This protein binds this small molecule.
Small molecule (SMILES): CC(=O)N[C@H]1[C@H](O[C@H]2[C@H](O)[C@@H](NC(C)=O)CO[C@@H]2CO)O[C@H](CO)[C@@H](O)[C@@H]1O

Sequence of chain 1.E:
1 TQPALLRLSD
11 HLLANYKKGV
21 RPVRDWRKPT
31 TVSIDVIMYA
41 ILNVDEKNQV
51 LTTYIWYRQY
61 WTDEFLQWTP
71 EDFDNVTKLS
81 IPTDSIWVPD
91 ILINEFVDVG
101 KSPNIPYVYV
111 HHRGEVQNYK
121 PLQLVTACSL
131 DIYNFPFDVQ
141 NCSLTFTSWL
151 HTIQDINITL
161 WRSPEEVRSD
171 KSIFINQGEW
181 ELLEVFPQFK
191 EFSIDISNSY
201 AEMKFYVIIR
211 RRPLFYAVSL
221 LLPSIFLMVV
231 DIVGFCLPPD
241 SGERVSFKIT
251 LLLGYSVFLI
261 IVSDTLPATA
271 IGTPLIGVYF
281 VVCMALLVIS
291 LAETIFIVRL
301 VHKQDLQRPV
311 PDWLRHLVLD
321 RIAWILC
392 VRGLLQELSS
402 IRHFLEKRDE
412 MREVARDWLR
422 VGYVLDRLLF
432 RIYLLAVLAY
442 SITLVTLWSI

Binding-site contacts:
Ligand atom O5 contacts residue TYR206 of chain 1.E at 4.1 Å.
Ligand atom C2 contacts residue ASN141 of chain 1.E at 2.5 Å.
Ligand atom C6 contacts residue TYR206 of chain 1.E at 4.0 Å (hydrophobic).
Ligand atom C1 contacts residue ASN141 of chain 1.E at 1.4 Å.
Ligand atom C4 contacts residue ASN141 of chain 1.E at 4.2 Å.
Ligand atom C1 contacts residue TYR206 of chain 1.E at 4.1 Å (hydrophobic).
Ligand atom C7 contacts residue ASN141 of chain 1.E at 3.9 Å.
Ligand atom O7 contacts residue GLN188 of chain 1.E at 3.5 Å (h-bond).
Ligand atom O7 contacts residue ASN141 of chain 1.E at 4.4 Å.
Ligand atom N2 contacts residue LYS190 of chain 1.E at 4.5 Å.
Ligand atom C8 contacts residue ILE208 of chain 1.E at 3.7 Å (hydrophobic).
Ligand atom O6 contacts residue TYR206 of chain 1.E at 3.4 Å (h-bond).
Ligand atom O7 contacts residue LYS190 of chain 1.E at 2.2 Å (salt-bridge).
Ligand atom C5 contacts residue TYR206 of chain 1.E at 3.9 Å (hydrophobic).
Ligand atom O4 contacts residue TYR206 of chain 1.E at 4.4 Å.
Ligand atom C5 contacts residue ASN141 of chain 1.E at 3.6 Å.
Ligand atom C8 contacts residue LYS190 of chain 1.E at 3.9 Å.
Ligand atom N2 contacts residue ASN141 of chain 1.E at 2.9 Å (h-bond).
Ligand atom O6 contacts residue PHE186 of chain 1.E at 3.7 Å.
Ligand atom C7 contacts residue ILE208 of chain 1.E at 4.2 Å (hydrophobic).
Ligand atom C3 contacts residue ASN141 of chain 1.E at 3.8 Å.
Ligand atom O5 contacts residue ASN141 of chain 1.E at 2.3 Å (h-bond).
Ligand atom C7 contacts residue LYS190 of chain 1.E at 3.3 Å.
Ligand atom N2 contacts residue ILE208 of chain 1.E at 3.8 Å.